A protein and the small-molecule ligand that binds it are described below.
Small molecule (SMILES): CC(=O)N[C@H]1[C@H](O[C@H]2[C@H](O)[C@@H](NC(C)=O)CO[C@@H]2CO[C@@H]2O[C@@H](C)[C@@H](O)[C@@H](O)[C@@H]2O)O[C@H](CO)[C@@H](O[C@@H]2O[C@H](CO)[C@@H](O)[C@H](O)[C@@H]2O)[C@@H]1O

Binding-site contacts:
Ligand atom C1 contacts residue TRP115 of chain 1.B at 4.0 Å (hydrophobic).
Ligand atom O4 contacts residue TRP115 of chain 1.B at 3.7 Å.
Ligand atom N2 contacts residue TRP115 of chain 1.B at 4.2 Å.
Ligand atom C4 contacts residue ASN97 of chain 1.B at 4.2 Å.
Ligand atom O7 contacts residue TRP115 of chain 1.B at 3.5 Å.
Ligand atom O7 contacts residue ASN97 of chain 1.B at 2.3 Å (h-bond).
Ligand atom C7 contacts residue TRP115 of chain 1.B at 4.3 Å (hydrophobic).
Ligand atom C5 contacts residue TRP115 of chain 1.B at 3.6 Å (hydrophobic).
Ligand atom C8 contacts residue GLY96 of chain 1.B at 4.1 Å.
Ligand atom N2 contacts residue ASN97 of chain 1.B at 3.0 Å (h-bond).
Ligand atom C7 contacts residue ASN97 of chain 1.B at 2.8 Å.
Ligand atom C4 contacts residue TRP115 of chain 1.B at 4.3 Å (hydrophobic).
Ligand atom C3 contacts residue TRP115 of chain 1.B at 4.2 Å (hydrophobic).
Ligand atom C5 contacts residue ASN97 of chain 1.B at 3.6 Å.
Ligand atom C3 contacts residue ASN97 of chain 1.B at 3.9 Å.
Ligand atom C1 contacts residue ASN97 of chain 1.B at 1.5 Å.
Ligand atom C2 contacts residue ASN97 of chain 1.B at 2.5 Å.
Ligand atom C6 contacts residue TRP115 of chain 1.B at 4.2 Å (hydrophobic).
Ligand atom C8 contacts residue ASN97 of chain 1.B at 4.1 Å.
Ligand atom O5 contacts residue TRP115 of chain 1.B at 4.2 Å.
Ligand atom O5 contacts residue ASN97 of chain 1.B at 2.3 Å (h-bond).

Sequence of chain 1.B:
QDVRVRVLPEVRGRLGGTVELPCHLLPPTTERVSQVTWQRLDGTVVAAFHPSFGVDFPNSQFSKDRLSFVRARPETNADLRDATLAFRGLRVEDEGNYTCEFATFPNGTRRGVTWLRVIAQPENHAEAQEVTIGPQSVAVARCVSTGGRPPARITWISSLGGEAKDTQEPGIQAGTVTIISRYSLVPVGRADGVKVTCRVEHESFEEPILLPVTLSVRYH